The protein below binds the small molecule below.
Small molecule (SMILES): CC(C)CN1CCc2cc(O)ccc2[C@@]1(C)c1ccc(/C=C/C(=O)O)cc1

Sequence of chain 2.A:
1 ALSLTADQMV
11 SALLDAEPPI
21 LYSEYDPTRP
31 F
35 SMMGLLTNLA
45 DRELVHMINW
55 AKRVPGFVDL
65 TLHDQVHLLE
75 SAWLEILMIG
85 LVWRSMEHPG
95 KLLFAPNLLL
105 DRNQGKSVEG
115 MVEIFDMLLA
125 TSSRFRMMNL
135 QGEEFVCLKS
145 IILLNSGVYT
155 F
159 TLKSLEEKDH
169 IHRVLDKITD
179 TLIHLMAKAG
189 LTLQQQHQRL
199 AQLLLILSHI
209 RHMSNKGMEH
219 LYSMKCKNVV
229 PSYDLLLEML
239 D

Binding-site contacts:
Ligand atom O26 contacts residue THR41 of chain 2.A at 3.9 Å.
Ligand atom C20 contacts residue ALA44 of chain 2.A at 3.6 Å (hydrophobic).
Ligand atom O25 contacts residue PRO229 of chain 2.A at 4.1 Å.
Ligand atom C7 contacts residue MET82 of chain 2.A at 3.7 Å (hydrophobic).
Ligand atom C17 contacts residue LEU40 of chain 2.A at 4.0 Å (hydrophobic).
Ligand atom C1 contacts residue LEU78 of chain 2.A at 3.9 Å (hydrophobic).
Ligand atom O27 contacts residue LEU81 of chain 2.A at 3.8 Å.
Ligand atom O25 contacts residue ASP45 of chain 2.A at 3.7 Å.
Ligand atom C22 contacts residue THR41 of chain 2.A at 4.1 Å.
Ligand atom C3 contacts residue ILE118 of chain 2.A at 3.6 Å (hydrophobic).
Ligand atom C1 contacts residue GLY215 of chain 2.A at 3.9 Å.
Ligand atom C15 contacts residue PHE98 of chain 2.A at 3.7 Å (hydrophobic).
Ligand atom C19 contacts residue ALA44 of chain 2.A at 3.9 Å (hydrophobic).
Ligand atom C20 contacts residue LEU219 of chain 2.A at 4.1 Å (hydrophobic).
Ligand atom C12 contacts residue LEU40 of chain 2.A at 3.8 Å (hydrophobic).
Ligand atom C23 contacts residue ALA44 of chain 2.A at 4.0 Å (hydrophobic).
Ligand atom O26 contacts residue ASN226 of chain 2.A at 4.0 Å.
Ligand atom C18 contacts residue THR41 of chain 2.A at 3.6 Å.
Ligand atom O26 contacts residue VAL228 of chain 2.A at 3.1 Å (h-bond).
Ligand atom C24 contacts residue VAL228 of chain 2.A at 3.3 Å (hydrophobic).
Ligand atom C24 contacts residue VAL227 of chain 2.A at 3.9 Å (hydrophobic).
Ligand atom C9 contacts residue LEU81 of chain 2.A at 3.9 Å (hydrophobic).
Ligand atom C19 contacts residue LEU219 of chain 2.A at 4.0 Å (hydrophobic).
Ligand atom C21 contacts residue ALA44 of chain 2.A at 4.0 Å (hydrophobic).
Ligand atom C10 contacts residue GLU47 of chain 2.A at 3.4 Å.
Ligand atom O25 contacts residue VAL228 of chain 2.A at 3.1 Å (h-bond).
Ligand atom C21 contacts residue LEU78 of chain 2.A at 4.0 Å (hydrophobic).
Ligand atom C15 contacts residue LEU40 of chain 2.A at 3.9 Å (hydrophobic).
Ligand atom O25 contacts residue VAL227 of chain 2.A at 4.0 Å.
Ligand atom C9 contacts residue LEU85 of chain 2.A at 4.0 Å (hydrophobic).
Ligand atom C22 contacts residue LEU219 of chain 2.A at 3.9 Å (hydrophobic).
Ligand atom O26 contacts residue VAL227 of chain 2.A at 3.0 Å.
Ligand atom O27 contacts residue GLU47 of chain 2.A at 2.6 Å (salt-bridge).
Ligand atom C12 contacts residue ALA44 of chain 2.A at 4.0 Å (hydrophobic).
Ligand atom C1 contacts residue LEU219 of chain 2.A at 3.9 Å (hydrophobic).
Ligand atom C8 contacts residue PHE98 of chain 2.A at 4.0 Å (hydrophobic).
Ligand atom O27 contacts residue ARG88 of chain 2.A at 3.2 Å (salt-bridge).
Ligand atom C13 contacts residue PHE98 of chain 2.A at 4.0 Å (hydrophobic).
Ligand atom C11 contacts residue GLU47 of chain 2.A at 3.4 Å.
Ligand atom C3 contacts residue MET115 of chain 2.A at 3.8 Å (hydrophobic).